This protein binds this small molecule.
Small molecule (SMILES): CC(=O)N[C@@H]1[C@@H](O)[C@H](O)[C@@H](CO)O[C@H]1O

Sequence of chain 1.M:
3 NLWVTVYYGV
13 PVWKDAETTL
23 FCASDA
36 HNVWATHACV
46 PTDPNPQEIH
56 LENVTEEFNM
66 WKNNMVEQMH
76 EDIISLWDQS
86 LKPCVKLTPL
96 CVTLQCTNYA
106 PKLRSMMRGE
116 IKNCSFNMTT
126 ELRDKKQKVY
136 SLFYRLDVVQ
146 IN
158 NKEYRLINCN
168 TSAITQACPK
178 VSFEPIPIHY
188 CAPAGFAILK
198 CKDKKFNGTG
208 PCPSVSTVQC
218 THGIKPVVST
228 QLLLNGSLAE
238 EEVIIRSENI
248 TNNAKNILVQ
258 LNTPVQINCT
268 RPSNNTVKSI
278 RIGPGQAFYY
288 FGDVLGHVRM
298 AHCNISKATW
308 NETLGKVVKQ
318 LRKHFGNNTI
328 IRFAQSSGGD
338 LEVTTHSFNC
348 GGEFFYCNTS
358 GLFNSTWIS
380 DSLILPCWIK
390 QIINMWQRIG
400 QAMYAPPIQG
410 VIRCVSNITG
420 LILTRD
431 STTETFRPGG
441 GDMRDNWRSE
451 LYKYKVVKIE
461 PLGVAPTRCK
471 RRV

Binding-site contacts:
Ligand atom C4 contacts residue ASN271 of chain 1.M at 4.2 Å.
Ligand atom C8 contacts residue ASN271 of chain 1.M at 4.1 Å.
Ligand atom C5 contacts residue ASN271 of chain 1.M at 3.7 Å.
Ligand atom O7 contacts residue VAL410 of chain 1.M at 4.5 Å.
Ligand atom C2 contacts residue ASN271 of chain 1.M at 2.4 Å.
Ligand atom C7 contacts residue ASN271 of chain 1.M at 3.2 Å.
Ligand atom O5 contacts residue ASN271 of chain 1.M at 2.4 Å (h-bond).
Ligand atom C6 contacts residue LEU292 of chain 1.M at 4.4 Å (hydrophobic).
Ligand atom O5 contacts residue LEU292 of chain 1.M at 3.3 Å.
Ligand atom C3 contacts residue ASN271 of chain 1.M at 3.7 Å.
Ligand atom C7 contacts residue VAL410 of chain 1.M at 4.2 Å (hydrophobic).
Ligand atom O7 contacts residue ASN271 of chain 1.M at 3.2 Å (h-bond).
Ligand atom C1 contacts residue ASN271 of chain 1.M at 1.4 Å.
Ligand atom C8 contacts residue GLY409 of chain 1.M at 4.4 Å.
Ligand atom C1 contacts residue LEU292 of chain 1.M at 3.8 Å (hydrophobic).
Ligand atom C5 contacts residue LEU292 of chain 1.M at 4.1 Å (hydrophobic).
Ligand atom N2 contacts residue ASN271 of chain 1.M at 2.8 Å (h-bond).
Ligand atom C8 contacts residue VAL410 of chain 1.M at 3.5 Å (hydrophobic).